Sequence of chain 1.A:
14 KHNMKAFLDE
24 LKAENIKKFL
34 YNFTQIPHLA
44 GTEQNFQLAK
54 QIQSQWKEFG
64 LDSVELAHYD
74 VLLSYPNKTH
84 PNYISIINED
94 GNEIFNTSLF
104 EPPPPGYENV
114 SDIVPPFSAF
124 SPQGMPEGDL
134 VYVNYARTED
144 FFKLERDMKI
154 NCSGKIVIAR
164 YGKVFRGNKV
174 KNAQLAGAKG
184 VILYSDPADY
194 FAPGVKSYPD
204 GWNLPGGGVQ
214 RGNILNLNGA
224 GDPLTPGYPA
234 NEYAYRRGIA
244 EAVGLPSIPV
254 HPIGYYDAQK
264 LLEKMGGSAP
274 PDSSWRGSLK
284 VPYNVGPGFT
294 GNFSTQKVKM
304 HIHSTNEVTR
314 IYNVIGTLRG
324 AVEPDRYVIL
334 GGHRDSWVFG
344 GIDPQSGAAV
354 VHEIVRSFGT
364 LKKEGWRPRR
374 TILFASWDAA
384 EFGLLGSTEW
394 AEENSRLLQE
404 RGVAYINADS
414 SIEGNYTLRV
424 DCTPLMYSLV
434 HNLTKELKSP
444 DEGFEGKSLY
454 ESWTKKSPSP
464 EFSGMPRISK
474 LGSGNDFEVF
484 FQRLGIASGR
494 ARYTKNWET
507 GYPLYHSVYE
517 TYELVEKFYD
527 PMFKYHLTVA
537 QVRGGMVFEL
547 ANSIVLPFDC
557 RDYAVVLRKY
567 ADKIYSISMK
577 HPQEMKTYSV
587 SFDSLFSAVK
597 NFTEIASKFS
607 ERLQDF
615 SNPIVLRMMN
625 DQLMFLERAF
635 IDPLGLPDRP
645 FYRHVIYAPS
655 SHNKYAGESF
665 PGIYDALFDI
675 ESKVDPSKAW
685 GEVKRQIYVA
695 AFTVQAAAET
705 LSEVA

Sequence of chain 2.A:
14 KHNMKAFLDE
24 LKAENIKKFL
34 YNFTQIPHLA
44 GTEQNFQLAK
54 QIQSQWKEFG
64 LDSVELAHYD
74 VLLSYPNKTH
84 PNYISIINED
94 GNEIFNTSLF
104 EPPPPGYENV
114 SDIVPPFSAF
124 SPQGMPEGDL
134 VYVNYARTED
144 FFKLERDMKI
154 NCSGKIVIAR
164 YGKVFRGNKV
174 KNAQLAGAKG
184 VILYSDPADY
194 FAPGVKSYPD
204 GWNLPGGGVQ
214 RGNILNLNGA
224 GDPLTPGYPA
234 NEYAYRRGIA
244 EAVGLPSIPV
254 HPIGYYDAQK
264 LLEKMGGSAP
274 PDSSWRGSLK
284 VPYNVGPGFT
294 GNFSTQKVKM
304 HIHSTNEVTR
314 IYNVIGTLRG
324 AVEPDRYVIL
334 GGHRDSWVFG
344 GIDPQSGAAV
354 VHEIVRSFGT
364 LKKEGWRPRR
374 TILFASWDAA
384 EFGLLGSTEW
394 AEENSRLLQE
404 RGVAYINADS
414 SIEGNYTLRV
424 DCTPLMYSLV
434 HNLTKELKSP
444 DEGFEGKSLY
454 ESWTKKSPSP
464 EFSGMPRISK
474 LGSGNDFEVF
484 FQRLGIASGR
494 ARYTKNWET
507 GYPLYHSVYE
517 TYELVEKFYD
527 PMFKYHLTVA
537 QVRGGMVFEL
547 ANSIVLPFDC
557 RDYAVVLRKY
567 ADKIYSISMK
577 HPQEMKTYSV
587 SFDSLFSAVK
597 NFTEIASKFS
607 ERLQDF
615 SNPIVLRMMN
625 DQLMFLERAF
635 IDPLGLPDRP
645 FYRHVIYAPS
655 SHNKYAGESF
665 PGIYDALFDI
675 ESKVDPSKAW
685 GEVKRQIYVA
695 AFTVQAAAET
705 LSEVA

The small molecule below binds the protein below.
Small molecule (SMILES): CC(=O)N[C@H]1[C@H](O[C@H]2[C@H](O)[C@@H](NC(C)=O)CO[C@@H]2CO)O[C@H](CO)[C@@H](O[C@@H]2O[C@H](CO)[C@@H](O)[C@H](O[C@H]3O[C@H](CO)[C@@H](O)[C@H](O)[C@@H]3O)[C@@H]2O)[C@@H]1O

Binding-site contacts:
Ligand atom O2 contacts residue GLU235 of chain 2.A at 2.2 Å (salt-bridge).
Ligand atom C8 contacts residue TYR236 of chain 2.A at 3.7 Å (hydrophobic).
Ligand atom O4 contacts residue GLU235 of chain 2.A at 3.4 Å (salt-bridge).
Ligand atom N2 contacts residue ASN597 of chain 1.A at 2.9 Å (h-bond).
Ligand atom C8 contacts residue SER590 of chain 1.A at 3.5 Å.
Ligand atom O2 contacts residue HIS71 of chain 2.A at 3.0 Å (h-bond).
Ligand atom C8 contacts residue SER593 of chain 1.A at 3.9 Å.
Ligand atom C3 contacts residue ARG313 of chain 2.A at 3.8 Å.
Ligand atom C2 contacts residue ARG313 of chain 2.A at 3.8 Å.
Ligand atom C2 contacts residue ASN597 of chain 1.A at 2.5 Å.
Ligand atom C5 contacts residue GLU235 of chain 2.A at 3.6 Å.
Ligand atom C2 contacts residue GLU235 of chain 2.A at 3.1 Å.
Ligand atom O5 contacts residue ASN597 of chain 1.A at 2.3 Å (h-bond).
Ligand atom C4 contacts residue ARG313 of chain 2.A at 3.5 Å.
Ligand atom C2 contacts residue SER593 of chain 1.A at 3.7 Å.
Ligand atom C3 contacts residue ARG313 of chain 2.A at 3.7 Å.
Ligand atom O7 contacts residue GLN699 of chain 1.A at 3.4 Å.
Ligand atom O5 contacts residue HIS71 of chain 2.A at 3.5 Å.
Ligand atom O3 contacts residue GLU235 of chain 2.A at 3.5 Å (salt-bridge).
Ligand atom C7 contacts residue GLN699 of chain 1.A at 3.4 Å.
Ligand atom N2 contacts residue GLN699 of chain 1.A at 3.6 Å (h-bond).
Ligand atom C8 contacts residue ALA594 of chain 1.A at 3.7 Å (hydrophobic).
Ligand atom C1 contacts residue GLN699 of chain 1.A at 3.9 Å.
Ligand atom C7 contacts residue SER593 of chain 1.A at 3.8 Å.
Ligand atom C5 contacts residue ASN597 of chain 1.A at 3.6 Å.
Ligand atom N2 contacts residue SER593 of chain 1.A at 2.9 Å (h-bond).
Ligand atom C1 contacts residue SER593 of chain 1.A at 3.6 Å.
Ligand atom C6 contacts residue HIS71 of chain 2.A at 4.0 Å.
Ligand atom C3 contacts residue ASN597 of chain 1.A at 3.8 Å.
Ligand atom C1 contacts residue ASN597 of chain 1.A at 1.4 Å.
Ligand atom O4 contacts residue ARG313 of chain 2.A at 4.0 Å.
Ligand atom C4 contacts residue GLU235 of chain 2.A at 3.7 Å.
Ligand atom O2 contacts residue ARG313 of chain 2.A at 3.3 Å (salt-bridge).
Ligand atom C7 contacts residue ASN597 of chain 1.A at 3.8 Å.
Ligand atom O6 contacts residue GLU235 of chain 2.A at 3.5 Å.
Ligand atom C1 contacts residue GLU235 of chain 2.A at 3.8 Å.
Ligand atom C2 contacts residue GLN699 of chain 1.A at 3.8 Å.
Ligand atom C3 contacts residue GLU235 of chain 2.A at 3.6 Å.
Ligand atom O3 contacts residue ARG313 of chain 2.A at 3.0 Å (salt-bridge).
Ligand atom O4 contacts residue GLU235 of chain 2.A at 3.2 Å (salt-bridge).